Binding-site contacts:
Ligand atom O7 contacts residue SER380 of chain 1.C at 4.5 Å.
Ligand atom C4 contacts residue GLN262 of chain 1.C at 4.3 Å.
Ligand atom O4 contacts residue GLN262 of chain 1.C at 4.0 Å.
Ligand atom O7 contacts residue ASN300 of chain 1.C at 3.3 Å (h-bond).
Ligand atom O5 contacts residue ASN264 of chain 1.C at 2.4 Å (h-bond).
Ligand atom C7 contacts residue ASN264 of chain 1.C at 3.3 Å.
Ligand atom C8 contacts residue SER302 of chain 1.C at 3.2 Å.
Ligand atom C1 contacts residue ASN264 of chain 1.C at 1.4 Å.
Ligand atom N2 contacts residue GLN262 of chain 1.C at 4.2 Å.
Ligand atom C3 contacts residue ASN264 of chain 1.C at 3.8 Å.
Ligand atom O7 contacts residue ASN264 of chain 1.C at 3.4 Å (h-bond).
Ligand atom C5 contacts residue ASN264 of chain 1.C at 3.6 Å.
Ligand atom C8 contacts residue ASN264 of chain 1.C at 4.4 Å.
Ligand atom C8 contacts residue GLN262 of chain 1.C at 4.4 Å.
Ligand atom C2 contacts residue ASN264 of chain 1.C at 2.5 Å.
Ligand atom C8 contacts residue VAL301 of chain 1.C at 3.4 Å (hydrophobic).
Ligand atom C5 contacts residue GLN262 of chain 1.C at 4.0 Å.
Ligand atom C7 contacts residue ASN300 of chain 1.C at 3.6 Å.
Ligand atom O7 contacts residue GLN262 of chain 1.C at 4.1 Å.
Ligand atom C1 contacts residue GLN262 of chain 1.C at 4.3 Å.
Ligand atom C4 contacts residue ASN264 of chain 1.C at 4.2 Å.
Ligand atom N2 contacts residue ASN264 of chain 1.C at 2.8 Å (h-bond).
Ligand atom C2 contacts residue GLN262 of chain 1.C at 4.5 Å.
Ligand atom C7 contacts residue GLN262 of chain 1.C at 4.2 Å.
Ligand atom C3 contacts residue GLN262 of chain 1.C at 4.1 Å.
Ligand atom O6 contacts residue ARG411 of chain 1.C at 4.2 Å.
Ligand atom C8 contacts residue ASN300 of chain 1.C at 3.4 Å.

Sequence of chain 1.C:
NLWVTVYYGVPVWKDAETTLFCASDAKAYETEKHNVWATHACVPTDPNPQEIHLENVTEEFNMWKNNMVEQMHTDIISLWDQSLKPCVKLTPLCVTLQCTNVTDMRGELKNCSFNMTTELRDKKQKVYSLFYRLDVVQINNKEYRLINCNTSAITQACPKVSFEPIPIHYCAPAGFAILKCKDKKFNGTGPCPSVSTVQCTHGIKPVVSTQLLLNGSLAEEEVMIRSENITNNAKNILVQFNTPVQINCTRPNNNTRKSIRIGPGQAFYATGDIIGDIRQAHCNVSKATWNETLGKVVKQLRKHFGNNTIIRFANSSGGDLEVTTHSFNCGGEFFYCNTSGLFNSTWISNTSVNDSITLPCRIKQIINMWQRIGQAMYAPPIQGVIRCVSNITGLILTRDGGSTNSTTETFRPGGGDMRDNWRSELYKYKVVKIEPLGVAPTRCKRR

This small molecule binds to this protein.
Small molecule (SMILES): CC(=O)N[C@H]1[C@H](O[C@H]2[C@H](O)[C@@H](NC(C)=O)CO[C@@H]2CO)O[C@H](CO)[C@@H](O[C@@H]2O[C@H](CO)[C@@H](O)[C@H](O[C@H]3O[C@H](CO)[C@@H](O)[C@H](O)[C@@H]3O[C@H]3O[C@H](CO)[C@@H](O)[C@H](O)[C@@H]3O)[C@@H]2O)[C@@H]1O